Binding-site contacts:
Ligand atom O6 contacts residue PHE186 of chain 1.A at 4.3 Å.
Ligand atom C3 contacts residue ASN141 of chain 1.A at 3.8 Å.
Ligand atom O5 contacts residue ASN141 of chain 1.A at 2.3 Å (h-bond).
Ligand atom C7 contacts residue ILE208 of chain 1.A at 4.2 Å (hydrophobic).
Ligand atom C2 contacts residue ASN141 of chain 1.A at 2.5 Å.
Ligand atom C7 contacts residue LYS190 of chain 1.A at 4.5 Å.
Ligand atom N2 contacts residue ILE208 of chain 1.A at 3.9 Å.
Ligand atom C7 contacts residue TYR206 of chain 1.A at 3.9 Å (hydrophobic).
Ligand atom C1 contacts residue ASN141 of chain 1.A at 1.4 Å.
Ligand atom N2 contacts residue ASN141 of chain 1.A at 3.0 Å (h-bond).
Ligand atom O3 contacts residue LYS190 of chain 1.A at 4.4 Å.
Ligand atom C8 contacts residue TYR206 of chain 1.A at 4.3 Å (hydrophobic).
Ligand atom C4 contacts residue ASN141 of chain 1.A at 4.2 Å.
Ligand atom O6 contacts residue TYR206 of chain 1.A at 4.4 Å.
Ligand atom C6 contacts residue TYR206 of chain 1.A at 4.1 Å (hydrophobic).
Ligand atom C7 contacts residue ASN141 of chain 1.A at 3.7 Å.
Ligand atom O7 contacts residue ASN141 of chain 1.A at 4.0 Å.
Ligand atom O7 contacts residue TYR206 of chain 1.A at 3.4 Å (h-bond).
Ligand atom C5 contacts residue TYR206 of chain 1.A at 4.0 Å (hydrophobic).
Ligand atom O7 contacts residue LYS190 of chain 1.A at 3.3 Å.
Ligand atom C8 contacts residue ILE208 of chain 1.A at 3.7 Å (hydrophobic).
Ligand atom C5 contacts residue ASN141 of chain 1.A at 3.6 Å.

Sequence of chain 1.A:
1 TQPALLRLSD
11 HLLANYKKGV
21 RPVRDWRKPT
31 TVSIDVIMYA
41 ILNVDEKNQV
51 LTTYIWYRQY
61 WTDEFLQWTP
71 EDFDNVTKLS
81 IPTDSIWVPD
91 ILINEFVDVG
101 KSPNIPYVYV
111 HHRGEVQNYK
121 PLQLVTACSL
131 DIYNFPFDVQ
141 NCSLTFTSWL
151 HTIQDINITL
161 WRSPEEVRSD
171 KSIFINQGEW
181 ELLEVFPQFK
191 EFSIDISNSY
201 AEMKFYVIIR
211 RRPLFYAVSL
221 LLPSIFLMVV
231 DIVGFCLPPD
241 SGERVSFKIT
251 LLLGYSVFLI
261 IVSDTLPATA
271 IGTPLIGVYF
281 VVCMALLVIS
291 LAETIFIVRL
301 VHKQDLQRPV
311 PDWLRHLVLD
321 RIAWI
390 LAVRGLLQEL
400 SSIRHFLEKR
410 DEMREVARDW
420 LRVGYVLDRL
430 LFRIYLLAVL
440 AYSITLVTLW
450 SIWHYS

A small-molecule ligand and the protein it binds are described below.
Small molecule (SMILES): CC(=O)N[C@H]1[C@H](O[C@H]2[C@H](O)[C@@H](NC(C)=O)CO[C@@H]2CO)O[C@H](CO)[C@@H](O)[C@@H]1O